Sequence of chain 1.A:
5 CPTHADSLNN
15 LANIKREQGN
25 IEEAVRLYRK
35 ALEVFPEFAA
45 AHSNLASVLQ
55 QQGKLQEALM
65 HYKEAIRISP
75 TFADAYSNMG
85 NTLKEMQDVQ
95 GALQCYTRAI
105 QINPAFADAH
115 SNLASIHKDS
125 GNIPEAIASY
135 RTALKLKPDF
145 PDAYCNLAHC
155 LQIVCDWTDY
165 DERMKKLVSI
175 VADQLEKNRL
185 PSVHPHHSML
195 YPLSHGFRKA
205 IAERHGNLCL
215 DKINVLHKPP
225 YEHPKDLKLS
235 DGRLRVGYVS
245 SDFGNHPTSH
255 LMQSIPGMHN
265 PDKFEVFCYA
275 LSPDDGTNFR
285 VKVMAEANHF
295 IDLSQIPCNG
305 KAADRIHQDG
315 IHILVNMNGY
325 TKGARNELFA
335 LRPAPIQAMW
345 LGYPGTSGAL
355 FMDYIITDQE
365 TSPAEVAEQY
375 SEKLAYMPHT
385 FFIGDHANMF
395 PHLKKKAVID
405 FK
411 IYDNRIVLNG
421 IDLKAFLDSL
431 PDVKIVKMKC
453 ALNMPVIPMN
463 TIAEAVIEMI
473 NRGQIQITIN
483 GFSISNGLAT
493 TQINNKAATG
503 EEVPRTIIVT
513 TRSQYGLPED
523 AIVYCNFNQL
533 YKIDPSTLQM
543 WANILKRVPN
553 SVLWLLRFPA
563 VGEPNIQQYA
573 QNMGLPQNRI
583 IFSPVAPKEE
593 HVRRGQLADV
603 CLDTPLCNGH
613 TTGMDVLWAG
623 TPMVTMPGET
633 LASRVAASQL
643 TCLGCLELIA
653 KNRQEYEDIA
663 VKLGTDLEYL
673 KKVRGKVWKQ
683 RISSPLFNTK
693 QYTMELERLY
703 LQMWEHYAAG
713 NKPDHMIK

Binding-site contacts:
Ligand atom O4 contacts residue LEU558 of chain 1.A at 3.3 Å.
Ligand atom N2' contacts residue HIS612 of chain 1.A at 2.9 Å (h-bond).
Ligand atom O2' contacts residue HIS593 of chain 1.A at 3.2 Å (h-bond).
Ligand atom PA contacts residue GLN531 of chain 1.A at 3.6 Å.
Ligand atom O6' contacts residue THR252 of chain 1.A at 2.5 Å (h-bond).
Ligand atom C4' contacts residue LEU345 of chain 1.A at 3.6 Å (hydrophobic).
Ligand atom O3B contacts residue LYS590 of chain 1.A at 2.9 Å (salt-bridge).
Ligand atom O3' contacts residue PRO348 of chain 1.A at 3.5 Å.
Ligand atom S5' contacts residue THR613 of chain 1.A at 3.6 Å (h-bond).
Ligand atom O7' contacts residue HIS190 of chain 1.A at 3.0 Å (h-bond).
Ligand atom O1B contacts residue LYS534 of chain 1.A at 2.9 Å (salt-bridge).
Ligand atom O2B contacts residue THR614 of chain 1.A at 3.4 Å (h-bond).
Ligand atom N3 contacts residue HIS593 of chain 1.A at 3.2 Å.
Ligand atom C4 contacts residue VAL587 of chain 1.A at 3.5 Å (hydrophobic).
Ligand atom C3' contacts residue HIS612 of chain 1.A at 3.4 Å.
Ligand atom C2B contacts residue ASP617 of chain 1.A at 3.6 Å.
Ligand atom O4' contacts residue LEU345 of chain 1.A at 2.7 Å (h-bond).
Ligand atom O3' contacts residue HIS612 of chain 1.A at 3.1 Å (h-bond).
Ligand atom O3B contacts residue PRO251 of chain 1.A at 3.6 Å.
Ligand atom C8' contacts residue CYS609 of chain 1.A at 3.6 Å (hydrophobic).
Ligand atom C6' contacts residue THR252 of chain 1.A at 3.4 Å.
Ligand atom O2 contacts residue LYS590 of chain 1.A at 3.5 Å.
Ligand atom C4 contacts residue HIS593 of chain 1.A at 3.4 Å.
Ligand atom C5' contacts residue THR613 of chain 1.A at 3.2 Å.
Ligand atom O4 contacts residue ARG596 of chain 1.A at 3.3 Å (salt-bridge).
Ligand atom O2' contacts residue LYS590 of chain 1.A at 3.1 Å (salt-bridge).
Ligand atom O4 contacts residue VAL587 of chain 1.A at 3.4 Å.
Ligand atom C2 contacts residue HIS593 of chain 1.A at 3.5 Å.
Ligand atom O2' contacts residue ASP617 of chain 1.A at 3.1 Å (salt-bridge).
Ligand atom O1' contacts residue THR613 of chain 1.A at 2.9 Å (h-bond).
Ligand atom C5 contacts residue HIS593 of chain 1.A at 3.6 Å.
Ligand atom C2 contacts residue ALA588 of chain 1.A at 3.6 Å (hydrophobic).
Ligand atom O2A contacts residue GLN531 of chain 1.A at 2.6 Å (h-bond).
Ligand atom O2B contacts residue HIS612 of chain 1.A at 2.9 Å (h-bond).
Ligand atom O4' contacts residue PHE386 of chain 1.A at 3.5 Å.
Ligand atom O2B contacts residue THR613 of chain 1.A at 2.5 Å (h-bond).
Ligand atom O2 contacts residue ALA588 of chain 1.A at 3.6 Å (h-bond).
Ligand atom O4 contacts residue ALA588 of chain 1.A at 3.1 Å (h-bond).
Ligand atom N3 contacts residue ALA588 of chain 1.A at 2.9 Å (h-bond).
Ligand atom C4' contacts residue GLY346 of chain 1.A at 3.6 Å.

The small molecule below binds the protein below.
Small molecule (SMILES): CC(=O)N[C@@H]1[C@@H](O)[C@H](O)[C@@H](CO)S[C@@H]1OP(=O)(O)OP(=O)(O)OC[C@H]1O[C@@H](n2ccc(=O)[nH]c2=O)[C@H](O)[C@@H]1O